Binding-site contacts:
Ligand atom CAI contacts residue NAD1 of chain 2.D at 3.5 Å.
Ligand atom NAK contacts residue GLY93 of chain 2.A at 3.9 Å.
Ligand atom CAG contacts residue ALA196 of chain 2.A at 3.5 Å (hydrophobic).
Ligand atom OAA contacts residue TYR156 of chain 2.A at 2.7 Å (h-bond).
Ligand atom NAK contacts residue PHE94 of chain 2.A at 3.7 Å.
Ligand atom CAI contacts residue ALA197 of chain 2.A at 4.0 Å (hydrophobic).
Ligand atom OAA contacts residue NAD1 of chain 2.D at 2.5 Å (h-bond).
Ligand atom CAB contacts residue TYR156 of chain 2.A at 3.6 Å (hydrophobic).
Ligand atom CAC contacts residue NAD1 of chain 2.D at 3.4 Å.
Ligand atom CAR contacts residue PHE203 of chain 2.A at 4.0 Å (hydrophobic).
Ligand atom CAH contacts residue TYR156 of chain 2.A at 3.4 Å (hydrophobic).
Ligand atom CAN contacts residue ILE200 of chain 2.A at 4.0 Å (hydrophobic).
Ligand atom CAG contacts residue NAD1 of chain 2.D at 3.7 Å.
Ligand atom CAF contacts residue NAD1 of chain 2.D at 4.1 Å.
Ligand atom NAK contacts residue MET159 of chain 2.A at 4.0 Å.
Ligand atom CAF contacts residue ALA196 of chain 2.A at 3.6 Å (hydrophobic).
Ligand atom CAL contacts residue NAD1 of chain 2.D at 3.4 Å.
Ligand atom CAH contacts residue NAD1 of chain 2.D at 3.5 Å.
Ligand atom CAF contacts residue MET159 of chain 2.A at 4.0 Å (hydrophobic).
Ligand atom OAA contacts residue LYS163 of chain 2.A at 3.5 Å.
Ligand atom CAO contacts residue ILE100 of chain 2.A at 3.9 Å (hydrophobic).
Ligand atom CAO contacts residue ALA95 of chain 2.A at 3.9 Å (hydrophobic).
Ligand atom FAQ contacts residue NAD1 of chain 2.D at 3.3 Å.
Ligand atom CAN contacts residue ILE100 of chain 2.A at 3.7 Å (hydrophobic).
Ligand atom FAQ contacts residue ALA197 of chain 2.A at 3.1 Å.
Ligand atom CAM contacts residue ILE200 of chain 2.A at 4.0 Å (hydrophobic).
Ligand atom OAD contacts residue ALA196 of chain 2.A at 3.9 Å.
Ligand atom CAR contacts residue TYR146 of chain 2.A at 4.0 Å (hydrophobic).
Ligand atom CAH contacts residue TYR146 of chain 2.A at 3.9 Å (hydrophobic).
Ligand atom CAE contacts residue NAD1 of chain 2.D at 3.8 Å.
Ligand atom CAM contacts residue NAD1 of chain 2.D at 3.2 Å.
Ligand atom CAP contacts residue NAD1 of chain 2.D at 3.4 Å.
Ligand atom CAE contacts residue ALA196 of chain 2.A at 3.8 Å (hydrophobic).
Ligand atom CAG contacts residue GLY93 of chain 2.A at 3.4 Å.
Ligand atom OAD contacts residue NAD1 of chain 2.D at 3.0 Å (h-bond).
Ligand atom FAQ contacts residue PHE203 of chain 2.A at 3.1 Å.
Ligand atom CAJ contacts residue ILE200 of chain 2.A at 3.9 Å (hydrophobic).
Ligand atom CAP contacts residue TYR146 of chain 2.A at 3.9 Å (hydrophobic).
Ligand atom FAQ contacts residue ILE200 of chain 2.A at 3.8 Å.
Ligand atom CAB contacts residue NAD1 of chain 2.D at 3.4 Å.

Sequence of chain 2.A:
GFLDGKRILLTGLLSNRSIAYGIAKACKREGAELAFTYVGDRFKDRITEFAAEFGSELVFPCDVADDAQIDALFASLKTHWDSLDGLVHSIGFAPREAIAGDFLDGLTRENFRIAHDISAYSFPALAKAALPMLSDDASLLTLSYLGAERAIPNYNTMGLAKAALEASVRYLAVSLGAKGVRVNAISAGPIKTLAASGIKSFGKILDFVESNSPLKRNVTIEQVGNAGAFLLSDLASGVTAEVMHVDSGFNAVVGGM

A small-molecule ligand and the protein it binds are described below.
Small molecule (SMILES): CCc1cc(O)c(Oc2cccnc2C)cc1F